Sequence of chain 1.M:
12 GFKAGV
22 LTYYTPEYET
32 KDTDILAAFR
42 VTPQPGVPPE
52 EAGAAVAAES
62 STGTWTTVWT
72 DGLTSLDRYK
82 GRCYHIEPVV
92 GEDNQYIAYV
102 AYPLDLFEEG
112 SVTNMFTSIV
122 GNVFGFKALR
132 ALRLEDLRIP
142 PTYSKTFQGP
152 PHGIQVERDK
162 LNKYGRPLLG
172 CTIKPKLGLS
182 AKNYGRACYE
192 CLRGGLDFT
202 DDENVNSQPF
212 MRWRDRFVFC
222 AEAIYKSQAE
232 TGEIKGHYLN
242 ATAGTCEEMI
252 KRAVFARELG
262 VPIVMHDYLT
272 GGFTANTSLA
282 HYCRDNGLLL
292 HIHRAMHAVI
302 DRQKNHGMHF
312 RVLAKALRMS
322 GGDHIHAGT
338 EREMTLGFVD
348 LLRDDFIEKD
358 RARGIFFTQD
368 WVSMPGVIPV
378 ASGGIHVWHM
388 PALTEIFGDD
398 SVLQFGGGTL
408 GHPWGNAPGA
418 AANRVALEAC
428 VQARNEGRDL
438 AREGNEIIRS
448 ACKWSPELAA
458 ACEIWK

Binding-site contacts:
Ligand atom C3 contacts residue ASN123 of chain 1.M at 4.0 Å.
Ligand atom O2P contacts residue ARG295 of chain 1.O at 2.9 Å (salt-bridge).
Ligand atom O2 contacts residue MG1 of chain 1.EA at 2.1 Å.
Ligand atom P contacts residue ARG295 of chain 1.O at 3.6 Å.
Ligand atom C3 contacts residue MG1 of chain 1.EA at 3.9 Å.
Ligand atom O1A contacts residue KCX201 of chain 1.O at 3.1 Å (h-bond).
Ligand atom O2P contacts residue GLY329 of chain 1.O at 3.7 Å.
Ligand atom C1 contacts residue MG1 of chain 1.EA at 2.9 Å.
Ligand atom O2P contacts residue HIS298 of chain 1.O at 4.2 Å.
Ligand atom O3P contacts residue ARG295 of chain 1.O at 3.0 Å (salt-bridge).
Ligand atom O6 contacts residue ASN123 of chain 1.M at 4.0 Å.
Ligand atom O1 contacts residue MG1 of chain 1.EA at 4.0 Å.
Ligand atom O4 contacts residue ASN123 of chain 1.M at 2.6 Å (h-bond).
Ligand atom O1P contacts residue ARG295 of chain 1.O at 4.1 Å.
Ligand atom O1A contacts residue MG1 of chain 1.EA at 2.1 Å.
Ligand atom O2 contacts residue ASP203 of chain 1.O at 4.1 Å.
Ligand atom C2 contacts residue KCX201 of chain 1.O at 3.4 Å.
Ligand atom O2 contacts residue HIS294 of chain 1.O at 3.5 Å (h-bond).
Ligand atom C1 contacts residue LYS175 of chain 1.O at 3.2 Å.
Ligand atom O2 contacts residue GLU204 of chain 1.O at 3.2 Å (salt-bridge).
Ligand atom O1P contacts residue HIS298 of chain 1.O at 2.8 Å (h-bond).
Ligand atom C6 contacts residue SER379 of chain 1.O at 3.7 Å.
Ligand atom C1 contacts residue THR173 of chain 1.O at 4.0 Å.
Ligand atom O3P contacts residue HIS298 of chain 1.O at 3.8 Å.
Ligand atom C1 contacts residue KCX201 of chain 1.O at 3.8 Å.
Ligand atom C5 contacts residue SER379 of chain 1.O at 3.4 Å.
Ligand atom P contacts residue HIS298 of chain 1.O at 3.6 Å.
Ligand atom O3 contacts residue ASN123 of chain 1.M at 3.5 Å (h-bond).
Ligand atom C5 contacts residue GLY380 of chain 1.O at 4.0 Å.
Ligand atom O1A contacts residue LYS175 of chain 1.O at 3.0 Å (salt-bridge).
Ligand atom C1 contacts residue ASP203 of chain 1.O at 4.1 Å.
Ligand atom O1A contacts residue ASP203 of chain 1.O at 3.0 Å (salt-bridge).
Ligand atom O5 contacts residue SER379 of chain 1.O at 2.5 Å (h-bond).
Ligand atom C2 contacts residue MG1 of chain 1.EA at 3.0 Å.
Ligand atom O1 contacts residue LYS175 of chain 1.O at 2.8 Å (salt-bridge).
Ligand atom O3 contacts residue MG1 of chain 1.EA at 3.8 Å.
Ligand atom C4 contacts residue ASN123 of chain 1.M at 3.2 Å.
Ligand atom O2 contacts residue KCX201 of chain 1.O at 2.6 Å (h-bond).
Ligand atom O1A contacts residue THR173 of chain 1.O at 3.6 Å.
Ligand atom O5 contacts residue HIS327 of chain 1.O at 4.0 Å.

A protein and the small-molecule ligand that binds it are described below.
Small molecule (SMILES): O=C(O)[C@H](O)[C@@H](O)[C@H](O)[C@H](O)COP(=O)(O)O

Sequence of chain 1.O:
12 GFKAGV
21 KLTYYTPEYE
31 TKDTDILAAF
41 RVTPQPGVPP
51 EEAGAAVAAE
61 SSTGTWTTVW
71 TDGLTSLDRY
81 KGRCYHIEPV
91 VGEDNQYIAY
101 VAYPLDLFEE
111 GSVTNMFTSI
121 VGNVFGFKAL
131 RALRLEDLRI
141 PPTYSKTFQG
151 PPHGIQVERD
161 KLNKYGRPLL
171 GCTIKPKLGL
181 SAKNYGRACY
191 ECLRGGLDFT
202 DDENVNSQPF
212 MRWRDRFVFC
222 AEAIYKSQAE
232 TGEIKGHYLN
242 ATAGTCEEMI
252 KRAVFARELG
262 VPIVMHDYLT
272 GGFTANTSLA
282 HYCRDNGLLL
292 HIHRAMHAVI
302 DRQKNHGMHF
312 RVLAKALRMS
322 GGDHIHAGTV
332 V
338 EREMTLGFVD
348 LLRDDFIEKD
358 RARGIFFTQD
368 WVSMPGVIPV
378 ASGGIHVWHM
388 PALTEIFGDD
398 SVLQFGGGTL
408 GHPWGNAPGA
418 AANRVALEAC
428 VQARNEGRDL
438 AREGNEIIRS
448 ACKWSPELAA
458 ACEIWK